Sequence of chain 1.A:
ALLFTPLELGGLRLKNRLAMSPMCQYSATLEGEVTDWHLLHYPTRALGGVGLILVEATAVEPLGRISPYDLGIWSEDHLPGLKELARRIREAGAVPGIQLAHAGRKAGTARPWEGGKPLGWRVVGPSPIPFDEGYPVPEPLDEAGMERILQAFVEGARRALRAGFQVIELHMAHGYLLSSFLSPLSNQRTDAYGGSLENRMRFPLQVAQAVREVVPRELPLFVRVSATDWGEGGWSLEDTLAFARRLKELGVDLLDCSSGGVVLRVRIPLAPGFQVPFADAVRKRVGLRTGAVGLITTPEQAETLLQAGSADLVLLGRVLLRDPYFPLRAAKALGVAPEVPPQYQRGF

Binding-site contacts:
Ligand atom C3 contacts residue FMN1 of chain 1.E at 3.3 Å.
Ligand atom C4 contacts residue HIS175 of chain 1.A at 3.6 Å.
Ligand atom O4 contacts residue HIS172 of chain 1.A at 2.6 Å (h-bond).
Ligand atom C3 contacts residue TYR177 of chain 1.A at 4.1 Å (hydrophobic).
Ligand atom C4 contacts residue TYR177 of chain 1.A at 3.4 Å (hydrophobic).
Ligand atom C1' contacts residue ARG347 of chain 1.D at 3.3 Å.
Ligand atom O1' contacts residue ARG347 of chain 1.D at 4.0 Å.
Ligand atom O4 contacts residue HIS175 of chain 1.A at 2.9 Å (h-bond).
Ligand atom C6 contacts residue TYR27 of chain 1.A at 3.8 Å (hydrophobic).
Ligand atom C3 contacts residue HIS175 of chain 1.A at 3.5 Å.
Ligand atom C1 contacts residue ARG347 of chain 1.D at 4.1 Å.
Ligand atom C2 contacts residue ARG347 of chain 1.D at 4.0 Å.
Ligand atom C6 contacts residue TYR177 of chain 1.A at 3.6 Å (hydrophobic).
Ligand atom C6 contacts residue ILE67 of chain 1.A at 3.9 Å (hydrophobic).
Ligand atom C6 contacts residue FMN1 of chain 1.E at 3.4 Å.
Ligand atom C1' contacts residue FMN1 of chain 1.E at 3.7 Å.
Ligand atom C4 contacts residue HIS172 of chain 1.A at 4.0 Å.
Ligand atom O4 contacts residue TYR177 of chain 1.A at 3.1 Å.
Ligand atom C5 contacts residue FMN1 of chain 1.E at 3.2 Å.
Ligand atom C1 contacts residue TYR27 of chain 1.A at 4.2 Å (hydrophobic).
Ligand atom O1' contacts residue FMN1 of chain 1.E at 3.3 Å.
Ligand atom C2 contacts residue TYR177 of chain 1.A at 4.3 Å (hydrophobic).
Ligand atom C2 contacts residue FMN1 of chain 1.E at 3.6 Å.
Ligand atom C5 contacts residue ILE67 of chain 1.A at 3.6 Å (hydrophobic).
Ligand atom C6 contacts residue CYS25 of chain 1.A at 4.1 Å (hydrophobic).
Ligand atom O4 contacts residue FMN1 of chain 1.E at 3.0 Å.
Ligand atom O1' contacts residue CYS25 of chain 1.A at 4.2 Å.
Ligand atom C4 contacts residue FMN1 of chain 1.E at 3.3 Å.
Ligand atom C1' contacts residue TYR27 of chain 1.A at 3.6 Å (hydrophobic).
Ligand atom C5 contacts residue CYS25 of chain 1.A at 4.2 Å (hydrophobic).
Ligand atom C5 contacts residue TYR177 of chain 1.A at 3.4 Å (hydrophobic).
Ligand atom O1' contacts residue TYR27 of chain 1.A at 2.6 Å (h-bond).
Ligand atom C1 contacts residue FMN1 of chain 1.E at 3.5 Å.
Ligand atom C1 contacts residue TYR177 of chain 1.A at 4.1 Å (hydrophobic).

Sequence of chain 1.D:
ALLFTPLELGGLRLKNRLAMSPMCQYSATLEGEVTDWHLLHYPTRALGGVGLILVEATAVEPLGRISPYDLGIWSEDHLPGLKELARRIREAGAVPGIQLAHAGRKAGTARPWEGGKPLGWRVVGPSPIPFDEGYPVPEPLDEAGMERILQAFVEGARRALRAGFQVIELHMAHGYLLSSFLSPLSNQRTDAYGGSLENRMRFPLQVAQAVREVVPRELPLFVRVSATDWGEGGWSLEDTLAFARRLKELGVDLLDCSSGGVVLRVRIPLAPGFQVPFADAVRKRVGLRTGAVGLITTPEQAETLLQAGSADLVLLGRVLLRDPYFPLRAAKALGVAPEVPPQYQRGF

The small molecule below binds the protein below.
Small molecule (SMILES): O=Cc1ccc(O)cc1